This protein binds this small molecule.
Small molecule (SMILES): COc1ccc(Cc2ccc(NC(N)=O)cc2)c(F)c1-c1cccc([N+](=O)[O-])c1

Sequence of chain 1.D:
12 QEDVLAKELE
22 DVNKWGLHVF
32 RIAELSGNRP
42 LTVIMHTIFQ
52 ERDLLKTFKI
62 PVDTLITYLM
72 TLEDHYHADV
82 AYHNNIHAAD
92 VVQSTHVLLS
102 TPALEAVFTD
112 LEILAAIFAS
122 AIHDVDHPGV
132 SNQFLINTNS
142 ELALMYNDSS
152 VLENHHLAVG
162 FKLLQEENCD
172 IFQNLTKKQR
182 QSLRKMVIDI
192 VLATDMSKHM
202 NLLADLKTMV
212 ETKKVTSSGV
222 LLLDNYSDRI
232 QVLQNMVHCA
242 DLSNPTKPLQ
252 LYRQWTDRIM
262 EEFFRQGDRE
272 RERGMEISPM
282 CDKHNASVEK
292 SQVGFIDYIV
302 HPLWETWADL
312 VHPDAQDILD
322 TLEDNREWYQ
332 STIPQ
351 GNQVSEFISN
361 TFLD

Binding-site contacts:
Ligand atom C18 contacts residue PHE296 of chain 1.D at 3.8 Å (hydrophobic).
Ligand atom F59 contacts residue PHE296 of chain 1.D at 3.9 Å.
Ligand atom C2 contacts residue PHE296 of chain 1.D at 3.5 Å (hydrophobic).
Ligand atom C13 contacts residue PHE296 of chain 1.D at 3.9 Å (hydrophobic).
Ligand atom O51 contacts residue PHE357 of chain 1.D at 3.2 Å.
Ligand atom O49 contacts residue PHE357 of chain 1.D at 3.7 Å.
Ligand atom C15 contacts residue PHE296 of chain 1.D at 3.5 Å (hydrophobic).
Ligand atom C43 contacts residue GLN293 of chain 1.D at 3.2 Å.
Ligand atom O49 contacts residue SER292 of chain 1.D at 3.4 Å (h-bond).
Ligand atom O43 contacts residue ILE260 of chain 1.D at 3.6 Å.
Ligand atom C13 contacts residue TYR83 of chain 1.D at 3.9 Å (hydrophobic).
Ligand atom C4 contacts residue SER292 of chain 1.D at 3.9 Å.
Ligand atom N55 contacts residue VAL131 of chain 1.D at 3.7 Å.
Ligand atom C26 contacts residue LEU243 of chain 1.D at 3.7 Å (hydrophobic).
Ligand atom N47 contacts residue SER292 of chain 1.D at 3.7 Å.
Ligand atom C53 contacts residue HIS84 of chain 1.D at 3.9 Å.
Ligand atom C43 contacts residue TYR253 of chain 1.D at 3.9 Å (hydrophobic).
Ligand atom C5 contacts residue MET261 of chain 1.D at 3.8 Å (hydrophobic).
Ligand atom N55 contacts residue SER132 of chain 1.D at 3.4 Å.
Ligand atom C14 contacts residue PHE296 of chain 1.D at 3.6 Å (hydrophobic).
Ligand atom O49 contacts residue MET281 of chain 1.D at 3.7 Å.
Ligand atom C3 contacts residue PHE357 of chain 1.D at 3.6 Å (hydrophobic).
Ligand atom C2 contacts residue PHE357 of chain 1.D at 3.6 Å (hydrophobic).
Ligand atom F59 contacts residue PHE362 of chain 1.D at 3.8 Å.
Ligand atom C5 contacts residue GLN293 of chain 1.D at 3.4 Å.
Ligand atom C43 contacts residue THR257 of chain 1.D at 3.6 Å.
Ligand atom N55 contacts residue HIS128 of chain 1.D at 3.9 Å.
Ligand atom C6 contacts residue GLN293 of chain 1.D at 3.3 Å.
Ligand atom C33 contacts residue HIS84 of chain 1.D at 3.5 Å.
Ligand atom C18 contacts residue ASN245 of chain 1.D at 3.9 Å.
Ligand atom C17 contacts residue PHE296 of chain 1.D at 3.5 Å (hydrophobic).
Ligand atom O57 contacts residue HIS84 of chain 1.D at 3.0 Å.
Ligand atom C1 contacts residue GLN293 of chain 1.D at 3.8 Å.
Ligand atom O57 contacts residue HIS128 of chain 1.D at 3.2 Å (h-bond).
Ligand atom F59 contacts residue PHE357 of chain 1.D at 3.3 Å.
Ligand atom C16 contacts residue PHE296 of chain 1.D at 3.6 Å (hydrophobic).
Ligand atom O51 contacts residue PHE296 of chain 1.D at 3.3 Å.
Ligand atom N47 contacts residue PHE357 of chain 1.D at 3.3 Å.
Ligand atom N47 contacts residue PHE296 of chain 1.D at 3.6 Å.
Ligand atom O43 contacts residue GLN293 of chain 1.D at 3.1 Å (h-bond).